Sequence of chain 1.C:
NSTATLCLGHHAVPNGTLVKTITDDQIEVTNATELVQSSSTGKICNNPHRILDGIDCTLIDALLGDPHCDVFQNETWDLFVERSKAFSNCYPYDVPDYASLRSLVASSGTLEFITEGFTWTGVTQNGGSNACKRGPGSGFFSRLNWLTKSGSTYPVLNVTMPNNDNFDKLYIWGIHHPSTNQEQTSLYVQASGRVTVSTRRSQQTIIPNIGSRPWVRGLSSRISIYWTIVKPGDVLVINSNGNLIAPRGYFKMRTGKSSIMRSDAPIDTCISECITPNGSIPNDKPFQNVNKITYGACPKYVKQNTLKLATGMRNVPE

Binding-site contacts:
Ligand atom C4 contacts residue ASN158 of chain 1.C at 4.2 Å.
Ligand atom C7 contacts residue SER212 of chain 1.A at 4.3 Å.
Ligand atom O7 contacts residue ASN158 of chain 1.C at 3.9 Å.
Ligand atom C3 contacts residue ASN158 of chain 1.C at 3.8 Å.
Ligand atom N2 contacts residue SER212 of chain 1.A at 3.6 Å (h-bond).
Ligand atom O7 contacts residue TRP215 of chain 1.A at 3.0 Å (h-bond).
Ligand atom O5 contacts residue TRP215 of chain 1.A at 4.2 Å.
Ligand atom C7 contacts residue PRO214 of chain 1.A at 4.2 Å (hydrophobic).
Ligand atom N2 contacts residue ASN158 of chain 1.C at 2.9 Å (h-bond).
Ligand atom C1 contacts residue TRP215 of chain 1.A at 3.8 Å (hydrophobic).
Ligand atom O3 contacts residue TRP215 of chain 1.A at 4.0 Å.
Ligand atom C8 contacts residue THR160 of chain 1.C at 4.3 Å.
Ligand atom C7 contacts residue ASN158 of chain 1.C at 3.7 Å.
Ligand atom O7 contacts residue PRO214 of chain 1.A at 3.1 Å.
Ligand atom O6 contacts residue THR160 of chain 1.C at 3.5 Å.
Ligand atom C2 contacts residue TRP215 of chain 1.A at 4.2 Å (hydrophobic).
Ligand atom C6 contacts residue THR160 of chain 1.C at 3.6 Å.
Ligand atom C1 contacts residue SER212 of chain 1.A at 4.2 Å.
Ligand atom O6 contacts residue TRP215 of chain 1.A at 3.8 Å.
Ligand atom C2 contacts residue TRP215 of chain 1.A at 4.4 Å (hydrophobic).
Ligand atom C3 contacts residue TRP215 of chain 1.A at 4.4 Å (hydrophobic).
Ligand atom C2 contacts residue ASN158 of chain 1.C at 2.5 Å.
Ligand atom O7 contacts residue ARG213 of chain 1.A at 4.0 Å.
Ligand atom C3 contacts residue TRP215 of chain 1.A at 4.3 Å (hydrophobic).
Ligand atom C4 contacts residue TRP215 of chain 1.A at 4.0 Å (hydrophobic).
Ligand atom C5 contacts residue ASN158 of chain 1.C at 3.6 Å.
Ligand atom C8 contacts residue SER212 of chain 1.A at 4.0 Å.
Ligand atom C6 contacts residue TRP215 of chain 1.A at 4.2 Å (hydrophobic).
Ligand atom C1 contacts residue ASN158 of chain 1.C at 1.4 Å.
Ligand atom O5 contacts residue ASN158 of chain 1.C at 2.3 Å (h-bond).
Ligand atom C7 contacts residue TRP215 of chain 1.A at 4.0 Å (hydrophobic).
Ligand atom C5 contacts residue TRP215 of chain 1.A at 4.1 Å (hydrophobic).
Ligand atom C2 contacts residue SER212 of chain 1.A at 4.5 Å.
Ligand atom C8 contacts residue VAL235 of chain 1.C at 3.8 Å (hydrophobic).
Ligand atom O5 contacts residue TRP215 of chain 1.A at 4.2 Å.

Sequence of chain 1.A:
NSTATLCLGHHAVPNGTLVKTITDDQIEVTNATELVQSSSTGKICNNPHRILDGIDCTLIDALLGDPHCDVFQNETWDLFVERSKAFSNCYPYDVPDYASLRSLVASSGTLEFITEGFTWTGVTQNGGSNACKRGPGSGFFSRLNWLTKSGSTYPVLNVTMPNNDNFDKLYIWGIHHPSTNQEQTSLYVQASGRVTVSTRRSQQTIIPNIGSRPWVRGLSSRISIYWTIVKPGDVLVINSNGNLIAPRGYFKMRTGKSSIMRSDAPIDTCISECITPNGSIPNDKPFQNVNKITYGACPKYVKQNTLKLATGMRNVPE

A protein and the small-molecule ligand that binds it are described below.
Small molecule (SMILES): CC(=O)N[C@H]1[C@H](O[C@H]2[C@H](O)[C@@H](NC(C)=O)CO[C@@H]2CO)O[C@H](CO)[C@@H](O[C@@H]2O[C@H]([C@H]3O[C@]34O[C@H](CO)[C@@H](O)[C@H](O)[C@@H]4O)[C@@H](O)[C@H](O[C@H]3O[C@H](CO)[C@@H](O)[C@H](O)[C@@H]3O)[C@@H]2O)[C@@H]1O